Binding-site contacts:
Ligand atom O7 contacts residue VAL104 of chain 1.C at 4.2 Å.
Ligand atom N2 contacts residue TYR135 of chain 1.C at 4.2 Å.
Ligand atom O7 contacts residue ASN118 of chain 1.C at 3.6 Å.
Ligand atom C4 contacts residue ASN118 of chain 1.C at 4.2 Å.
Ligand atom C1 contacts residue ASN118 of chain 1.C at 1.4 Å.
Ligand atom C2 contacts residue TYR135 of chain 1.C at 4.2 Å (hydrophobic).
Ligand atom O4 contacts residue TYR135 of chain 1.C at 4.3 Å.
Ligand atom N2 contacts residue ASN118 of chain 1.C at 2.9 Å (h-bond).
Ligand atom C7 contacts residue TYR135 of chain 1.C at 4.0 Å (hydrophobic).
Ligand atom C8 contacts residue ASP290 of chain 1.C at 3.4 Å.
Ligand atom C7 contacts residue VAL104 of chain 1.C at 4.4 Å (hydrophobic).
Ligand atom C2 contacts residue ASN118 of chain 1.C at 2.4 Å.
Ligand atom O7 contacts residue TYR135 of chain 1.C at 3.1 Å (h-bond).
Ligand atom C7 contacts residue ASN118 of chain 1.C at 3.5 Å.
Ligand atom C5 contacts residue TYR135 of chain 1.C at 4.3 Å (hydrophobic).
Ligand atom O5 contacts residue ASN118 of chain 1.C at 2.3 Å (h-bond).
Ligand atom O5 contacts residue TYR135 of chain 1.C at 4.4 Å.
Ligand atom C8 contacts residue LEU137 of chain 1.C at 4.3 Å (hydrophobic).
Ligand atom C5 contacts residue ASN118 of chain 1.C at 3.6 Å.
Ligand atom C3 contacts residue TYR135 of chain 1.C at 3.8 Å (hydrophobic).
Ligand atom C3 contacts residue ASN118 of chain 1.C at 3.8 Å.
Ligand atom C8 contacts residue VAL104 of chain 1.C at 4.0 Å (hydrophobic).
Ligand atom O7 contacts residue THR105 of chain 1.C at 3.9 Å.
Ligand atom C1 contacts residue TYR135 of chain 1.C at 3.9 Å (hydrophobic).
Ligand atom C8 contacts residue TYR135 of chain 1.C at 4.0 Å (hydrophobic).

Sequence of chain 1.C:
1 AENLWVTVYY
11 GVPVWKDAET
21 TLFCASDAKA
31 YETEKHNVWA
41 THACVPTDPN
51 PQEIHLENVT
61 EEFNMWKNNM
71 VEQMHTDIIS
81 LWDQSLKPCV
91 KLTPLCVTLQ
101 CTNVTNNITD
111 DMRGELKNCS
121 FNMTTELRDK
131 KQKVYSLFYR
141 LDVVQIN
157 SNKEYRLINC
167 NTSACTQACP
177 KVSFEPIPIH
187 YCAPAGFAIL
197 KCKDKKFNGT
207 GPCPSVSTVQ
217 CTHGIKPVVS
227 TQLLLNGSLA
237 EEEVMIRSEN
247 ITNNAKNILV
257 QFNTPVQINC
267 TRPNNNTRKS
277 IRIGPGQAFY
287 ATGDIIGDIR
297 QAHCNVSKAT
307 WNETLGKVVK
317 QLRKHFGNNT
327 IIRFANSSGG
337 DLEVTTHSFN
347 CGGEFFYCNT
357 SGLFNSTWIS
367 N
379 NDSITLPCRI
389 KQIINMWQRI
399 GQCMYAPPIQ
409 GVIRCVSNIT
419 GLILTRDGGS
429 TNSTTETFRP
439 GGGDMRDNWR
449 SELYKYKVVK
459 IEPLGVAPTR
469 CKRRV

This protein binds this small molecule.
Small molecule (SMILES): CC(=O)N[C@H]1[C@H](O[C@H]2[C@H](O)[C@@H](NC(C)=O)CO[C@@H]2CO)O[C@H](CO)[C@@H](O[C@@H]2O[C@H](CO)[C@@H](O)[C@H](O)[C@@H]2O)[C@@H]1O